A protein and the small-molecule ligand that binds it are described below.
Small molecule (SMILES): C[Se]CC[C@@H](C=O)NC(=O)[C@H](Cc1ccccc1)NC(=O)[C@H](CC(N)=O)NC(=O)[C@H](Cc1ccccc1)NC(=O)[C@@H](N)CC(C)C

Sequence of chain 2.C:
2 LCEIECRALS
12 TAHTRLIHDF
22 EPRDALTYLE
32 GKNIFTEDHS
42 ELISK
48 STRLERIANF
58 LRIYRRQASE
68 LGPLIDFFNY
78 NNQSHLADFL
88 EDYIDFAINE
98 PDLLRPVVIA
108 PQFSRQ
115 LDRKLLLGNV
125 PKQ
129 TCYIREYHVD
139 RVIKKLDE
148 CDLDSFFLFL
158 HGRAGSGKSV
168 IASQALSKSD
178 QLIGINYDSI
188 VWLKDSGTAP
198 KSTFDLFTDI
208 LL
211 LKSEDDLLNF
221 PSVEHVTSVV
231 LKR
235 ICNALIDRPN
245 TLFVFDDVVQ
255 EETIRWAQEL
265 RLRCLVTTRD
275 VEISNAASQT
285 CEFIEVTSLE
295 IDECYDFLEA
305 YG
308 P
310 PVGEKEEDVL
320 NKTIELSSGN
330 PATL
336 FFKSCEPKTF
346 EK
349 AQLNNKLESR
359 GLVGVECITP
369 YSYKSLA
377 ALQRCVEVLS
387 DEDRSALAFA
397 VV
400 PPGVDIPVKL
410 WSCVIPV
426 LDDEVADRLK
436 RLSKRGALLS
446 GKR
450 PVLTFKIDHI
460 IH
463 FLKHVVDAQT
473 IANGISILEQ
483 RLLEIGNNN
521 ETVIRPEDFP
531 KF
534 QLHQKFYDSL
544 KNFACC

Binding-site contacts:
Ligand atom CZ contacts residue ARG390 of chain 2.C at 3.9 Å.
Ligand atom CE2 contacts residue ARG390 of chain 2.C at 3.4 Å.
Ligand atom O contacts residue VAL382 of chain 2.C at 3.9 Å.
Ligand atom CG contacts residue GLU383 of chain 2.C at 3.5 Å.
Ligand atom ND2 contacts residue VAL467 of chain 2.C at 4.2 Å.
Ligand atom N contacts residue VAL468 of chain 2.C at 4.4 Å.
Ligand atom CA contacts residue VAL467 of chain 2.C at 4.2 Å (hydrophobic).
Ligand atom CD1 contacts residue VAL467 of chain 2.C at 3.5 Å (hydrophobic).
Ligand atom CZ contacts residue ALA394 of chain 2.C at 3.9 Å (hydrophobic).
Ligand atom CB contacts residue GLU383 of chain 2.C at 3.5 Å.
Ligand atom CB contacts residue GLN379 of chain 2.C at 4.4 Å.
Ligand atom CE1 contacts residue VAL467 of chain 2.C at 3.8 Å (hydrophobic).
Ligand atom CG contacts residue VAL467 of chain 2.C at 3.4 Å (hydrophobic).
Ligand atom CE1 contacts residue VAL468 of chain 2.C at 3.9 Å (hydrophobic).
Ligand atom CD1 contacts residue VAL468 of chain 2.C at 4.2 Å (hydrophobic).
Ligand atom CB contacts residue VAL382 of chain 2.C at 4.0 Å (hydrophobic).
Ligand atom OD1 contacts residue VAL467 of chain 2.C at 2.7 Å (h-bond).
Ligand atom CE contacts residue ARG390 of chain 2.C at 3.3 Å.
Ligand atom CG contacts residue VAL382 of chain 2.C at 3.5 Å (hydrophobic).
Ligand atom CE1 contacts residue LEU464 of chain 2.C at 4.3 Å (hydrophobic).
Ligand atom CD2 contacts residue ARG390 of chain 2.C at 3.8 Å.
Ligand atom O contacts residue PHE463 of chain 2.C at 3.8 Å.
Ligand atom CZ contacts residue VAL382 of chain 2.C at 4.0 Å (hydrophobic).
Ligand atom CA contacts residue GLN379 of chain 2.C at 4.3 Å.
Ligand atom CD2 contacts residue ALA394 of chain 2.C at 3.6 Å (hydrophobic).
Ligand atom OD1 contacts residue HIS466 of chain 2.C at 3.9 Å.
Ligand atom CB contacts residue VAL467 of chain 2.C at 4.1 Å (hydrophobic).
Ligand atom CE2 contacts residue ALA394 of chain 2.C at 3.9 Å (hydrophobic).
Ligand atom CA contacts residue VAL467 of chain 2.C at 3.6 Å (hydrophobic).
Ligand atom C contacts residue GLN379 of chain 2.C at 3.0 Å.
Ligand atom SE contacts residue ARG390 of chain 2.C at 4.3 Å.
Ligand atom C contacts residue VAL467 of chain 2.C at 3.9 Å (hydrophobic).
Ligand atom C contacts residue GLN379 of chain 2.C at 3.9 Å.
Ligand atom N contacts residue VAL467 of chain 2.C at 3.2 Å (h-bond).
Ligand atom N contacts residue ASP469 of chain 2.C at 4.3 Å.
Ligand atom CA contacts residue ASP469 of chain 2.C at 4.3 Å.
Ligand atom O contacts residue GLN379 of chain 2.C at 3.1 Å (h-bond).
Ligand atom N contacts residue VAL467 of chain 2.C at 4.1 Å.
Ligand atom CE contacts residue GLU383 of chain 2.C at 4.2 Å.
Ligand atom O contacts residue GLN379 of chain 2.C at 2.7 Å (h-bond).